This small molecule binds to this protein.
Small molecule (SMILES): OC[C@H]1O[C@@H](O[C@H]2[C@H](O)[C@@H](O)[C@@H](O)O[C@@H]2CO)[C@H](O)[C@@H](O)[C@H]1O

Sequence of chain 1.D:
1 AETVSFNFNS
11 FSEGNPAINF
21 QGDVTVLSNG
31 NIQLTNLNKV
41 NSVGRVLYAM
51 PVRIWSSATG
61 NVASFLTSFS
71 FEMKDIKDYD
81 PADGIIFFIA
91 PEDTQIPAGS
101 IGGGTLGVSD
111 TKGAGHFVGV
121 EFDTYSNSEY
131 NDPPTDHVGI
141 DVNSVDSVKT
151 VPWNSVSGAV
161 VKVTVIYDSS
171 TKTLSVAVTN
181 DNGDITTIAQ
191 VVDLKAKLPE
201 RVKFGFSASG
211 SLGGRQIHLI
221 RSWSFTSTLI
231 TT

Binding-site contacts:
Ligand atom C2 contacts residue ASN127 of chain 1.D at 4.1 Å.
Ligand atom C1 contacts residue SER211 of chain 1.D at 3.8 Å.
Ligand atom C3 contacts residue ASN127 of chain 1.D at 3.3 Å.
Ligand atom C4 contacts residue TYR125 of chain 1.D at 3.5 Å (hydrophobic).
Ligand atom C5 contacts residue SER211 of chain 1.D at 3.7 Å.
Ligand atom O3 contacts residue SER211 of chain 1.D at 2.9 Å (h-bond).
Ligand atom O2 contacts residue GLY213 of chain 1.D at 3.6 Å.
Ligand atom O4 contacts residue SER211 of chain 1.D at 2.9 Å (h-bond).
Ligand atom O3 contacts residue ASP83 of chain 1.D at 2.6 Å (salt-bridge).
Ligand atom O3 contacts residue GLY103 of chain 1.D at 3.6 Å.
Ligand atom O6 contacts residue GLY214 of chain 1.D at 3.9 Å.
Ligand atom C3 contacts residue ASP83 of chain 1.D at 3.4 Å.
Ligand atom O3 contacts residue GLY104 of chain 1.D at 3.0 Å (h-bond).
Ligand atom O5 contacts residue SER211 of chain 1.D at 3.0 Å (h-bond).
Ligand atom O3 contacts residue GLY213 of chain 1.D at 2.8 Å (h-bond).
Ligand atom C4 contacts residue ASP83 of chain 1.D at 3.1 Å.
Ligand atom C3 contacts residue SER211 of chain 1.D at 4.1 Å.
Ligand atom O6 contacts residue GLY213 of chain 1.D at 4.0 Å.
Ligand atom O3 contacts residue LEU212 of chain 1.D at 3.5 Å (h-bond).
Ligand atom C2 contacts residue SER211 of chain 1.D at 3.8 Å.
Ligand atom O2 contacts residue LEU212 of chain 1.D at 3.3 Å.
Ligand atom O3 contacts residue TYR125 of chain 1.D at 4.0 Å.
Ligand atom C5 contacts residue TYR125 of chain 1.D at 3.4 Å (hydrophobic).
Ligand atom C3 contacts residue TYR125 of chain 1.D at 3.6 Å (hydrophobic).
Ligand atom O3 contacts residue ASN127 of chain 1.D at 2.8 Å (h-bond).
Ligand atom C4 contacts residue SER211 of chain 1.D at 3.8 Å.
Ligand atom O2 contacts residue GLU129 of chain 1.D at 4.0 Å.
Ligand atom O4 contacts residue ALA82 of chain 1.D at 3.8 Å.
Ligand atom O3 contacts residue GLY214 of chain 1.D at 3.8 Å.
Ligand atom C6 contacts residue SER211 of chain 1.D at 3.7 Å.
Ligand atom O6 contacts residue ASP80 of chain 1.D at 3.8 Å.
Ligand atom C3 contacts residue GLY213 of chain 1.D at 3.9 Å.
Ligand atom O4 contacts residue SER211 of chain 1.D at 3.8 Å.
Ligand atom C3 contacts residue LEU212 of chain 1.D at 4.1 Å (hydrophobic).
Ligand atom O4 contacts residue GLY214 of chain 1.D at 4.1 Å.
Ligand atom C6 contacts residue TYR125 of chain 1.D at 3.4 Å (hydrophobic).
Ligand atom C6 contacts residue GLY214 of chain 1.D at 3.5 Å.
Ligand atom O2 contacts residue ASN127 of chain 1.D at 3.7 Å.
Ligand atom O4 contacts residue ASP83 of chain 1.D at 2.7 Å (salt-bridge).
Ligand atom O6 contacts residue TYR125 of chain 1.D at 3.7 Å.